Binding-site contacts:
Ligand atom OAJ contacts residue GLU216 of chain 1.A at 3.8 Å.
Ligand atom CAI contacts residue GLY215 of chain 1.A at 3.1 Å.
Ligand atom NAE contacts residue GLY215 of chain 1.A at 3.4 Å (h-bond).
Ligand atom CBB contacts residue GLY225 of chain 1.A at 3.8 Å.
Ligand atom FBA contacts residue GLN191 of chain 1.A at 3.5 Å.
Ligand atom CAV contacts residue GLN191 of chain 1.A at 3.8 Å.
Ligand atom NBC contacts residue CYS218 of chain 1.A at 3.8 Å.
Ligand atom CAF contacts residue GLY215 of chain 1.A at 3.7 Å.
Ligand atom CAS contacts residue TYR84 of chain 1.C at 3.4 Å (hydrophobic).
Ligand atom CAY contacts residue GLY215 of chain 1.A at 3.8 Å.
Ligand atom CAN contacts residue GLN87 of chain 1.A at 3.3 Å.
Ligand atom CAZ contacts residue GLY215 of chain 1.A at 3.5 Å.
Ligand atom CAW contacts residue SER194 of chain 1.A at 3.5 Å.
Ligand atom FBA contacts residue SER194 of chain 1.A at 3.0 Å.
Ligand atom CAM contacts residue GLN87 of chain 1.A at 3.7 Å.
Ligand atom NBC contacts residue GLY217 of chain 1.A at 3.0 Å (h-bond).
Ligand atom NBC contacts residue SER189 of chain 1.A at 2.9 Å (h-bond).
Ligand atom OAJ contacts residue GLY217 of chain 1.A at 3.0 Å (h-bond).
Ligand atom CAW contacts residue CYS190 of chain 1.A at 3.5 Å (hydrophobic).
Ligand atom CAZ contacts residue GLY217 of chain 1.A at 3.5 Å.
Ligand atom CAX contacts residue SER189 of chain 1.A at 3.5 Å.
Ligand atom SAO contacts residue GLY215 of chain 1.A at 3.2 Å (h-bond).
Ligand atom CBB contacts residue TRP214 of chain 1.A at 3.2 Å (hydrophobic).
Ligand atom CAY contacts residue TRP214 of chain 1.A at 3.5 Å (hydrophobic).
Ligand atom CBD contacts residue TYR84 of chain 1.C at 3.8 Å (hydrophobic).
Ligand atom CAW contacts residue VAL212 of chain 1.A at 3.7 Å (hydrophobic).
Ligand atom CAX contacts residue VAL212 of chain 1.A at 3.7 Å (hydrophobic).
Ligand atom OAJ contacts residue GLY215 of chain 1.A at 3.3 Å (h-bond).
Ligand atom FBA contacts residue CO31 of chain 1.F at 3.5 Å.
Ligand atom CAC contacts residue GLY217 of chain 1.A at 3.8 Å.
Ligand atom CAC contacts residue GLY215 of chain 1.A at 3.6 Å.
Ligand atom NBC contacts residue ASP188 of chain 1.A at 2.8 Å (salt-bridge).
Ligand atom CAV contacts residue SER194 of chain 1.A at 3.7 Å.
Ligand atom CBB contacts residue SER189 of chain 1.A at 3.6 Å.
Ligand atom CAZ contacts residue TRP214 of chain 1.A at 3.6 Å (hydrophobic).
Ligand atom OAR contacts residue GLN87 of chain 1.A at 3.1 Å (h-bond).
Ligand atom OAR contacts residue THR85 of chain 1.C at 3.8 Å.
Ligand atom CAG contacts residue GLN191 of chain 1.A at 3.4 Å.
Ligand atom CAK contacts residue GLY215 of chain 1.A at 3.5 Å.
Ligand atom CBD contacts residue PRO48 of chain 1.C at 3.3 Å (hydrophobic).

Sequence of chain 1.C:
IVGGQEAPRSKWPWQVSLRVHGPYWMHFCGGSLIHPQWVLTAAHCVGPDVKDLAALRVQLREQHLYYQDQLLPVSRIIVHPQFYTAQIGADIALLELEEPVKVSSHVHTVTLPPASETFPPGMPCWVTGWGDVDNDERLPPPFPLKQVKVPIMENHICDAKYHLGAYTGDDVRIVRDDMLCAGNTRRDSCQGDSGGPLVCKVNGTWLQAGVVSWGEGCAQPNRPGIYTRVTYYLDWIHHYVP

Sequence of chain 1.A:
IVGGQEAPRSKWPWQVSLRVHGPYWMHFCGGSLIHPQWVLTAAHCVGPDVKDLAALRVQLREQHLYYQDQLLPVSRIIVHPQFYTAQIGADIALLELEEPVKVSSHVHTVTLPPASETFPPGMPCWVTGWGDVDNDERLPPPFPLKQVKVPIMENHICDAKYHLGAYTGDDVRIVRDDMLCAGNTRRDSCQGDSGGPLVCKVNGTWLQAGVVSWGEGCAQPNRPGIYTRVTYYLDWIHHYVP

The protein below binds the small molecule below.
Small molecule (SMILES): CCCOc1sc(C(=O)N2[C@@H]3CC[C@H]2CC(c2cc(CN)ccc2F)C3)c(C)c1Br